Binding-site contacts:
Ligand atom O5 contacts residue TRP257 of chain 1.H at 4.1 Å.
Ligand atom O5 contacts residue ASN113 of chain 1.H at 2.4 Å (h-bond).
Ligand atom C2 contacts residue ASN113 of chain 1.H at 2.4 Å.
Ligand atom C6 contacts residue SER115 of chain 1.H at 3.9 Å.
Ligand atom C1 contacts residue ASN113 of chain 1.H at 1.4 Å.
Ligand atom C5 contacts residue ASN113 of chain 1.H at 3.6 Å.
Ligand atom C2 contacts residue TRP257 of chain 1.H at 3.8 Å (hydrophobic).
Ligand atom N2 contacts residue ASN113 of chain 1.H at 2.8 Å (h-bond).
Ligand atom O7 contacts residue ASN113 of chain 1.H at 4.5 Å.
Ligand atom N2 contacts residue TRP257 of chain 1.H at 3.9 Å.
Ligand atom C1 contacts residue SER115 of chain 1.H at 3.6 Å.
Ligand atom O7 contacts residue TRP257 of chain 1.H at 3.3 Å.
Ligand atom C3 contacts residue ASN113 of chain 1.H at 3.8 Å.
Ligand atom C5 contacts residue SER115 of chain 1.H at 3.4 Å.
Ligand atom O6 contacts residue SER115 of chain 1.H at 3.1 Å (h-bond).
Ligand atom C7 contacts residue TRP257 of chain 1.H at 3.7 Å (hydrophobic).
Ligand atom O5 contacts residue ALA116 of chain 1.H at 4.0 Å.
Ligand atom C7 contacts residue ASN113 of chain 1.H at 3.8 Å.
Ligand atom O5 contacts residue SER115 of chain 1.H at 3.4 Å (h-bond).
Ligand atom O6 contacts residue ALA116 of chain 1.H at 3.9 Å.
Ligand atom C1 contacts residue TRP257 of chain 1.H at 4.1 Å (hydrophobic).
Ligand atom C4 contacts residue ASN113 of chain 1.H at 4.2 Å.

Sequence of chain 1.H:
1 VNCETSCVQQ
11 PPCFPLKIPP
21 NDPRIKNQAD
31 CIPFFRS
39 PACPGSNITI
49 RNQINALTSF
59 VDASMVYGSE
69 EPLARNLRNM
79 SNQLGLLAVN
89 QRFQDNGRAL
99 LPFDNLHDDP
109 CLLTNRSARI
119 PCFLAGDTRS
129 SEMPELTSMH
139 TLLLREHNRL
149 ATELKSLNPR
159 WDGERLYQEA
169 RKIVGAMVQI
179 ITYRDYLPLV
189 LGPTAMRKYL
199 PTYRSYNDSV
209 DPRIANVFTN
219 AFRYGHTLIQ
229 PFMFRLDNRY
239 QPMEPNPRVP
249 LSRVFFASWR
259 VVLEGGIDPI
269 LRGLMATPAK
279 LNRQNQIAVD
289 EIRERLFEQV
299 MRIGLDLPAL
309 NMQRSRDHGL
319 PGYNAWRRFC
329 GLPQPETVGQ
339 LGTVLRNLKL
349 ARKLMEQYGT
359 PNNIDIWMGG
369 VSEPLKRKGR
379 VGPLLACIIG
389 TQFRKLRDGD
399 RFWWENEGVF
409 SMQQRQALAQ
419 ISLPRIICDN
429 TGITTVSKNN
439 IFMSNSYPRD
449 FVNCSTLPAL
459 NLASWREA

The small molecule below binds the protein below.
Small molecule (SMILES): CC(=O)N[C@@H]1[C@@H](O)[C@H](O)[C@@H](CO)O[C@H]1O